Binding-site contacts:
Ligand atom C2 contacts residue TYR99 of chain 2.A at 3.4 Å (hydrophobic).
Ligand atom O4 contacts residue PHE148 of chain 2.A at 3.5 Å.
Ligand atom O1A contacts residue EDO1 of chain 2.D at 3.3 Å (h-bond).
Ligand atom P contacts residue TYR160 of chain 2.A at 3.6 Å.
Ligand atom C3 contacts residue EDO1 of chain 2.D at 3.9 Å.
Ligand atom O2P contacts residue TYR160 of chain 2.A at 3.8 Å.
Ligand atom O1A contacts residue TYR152 of chain 2.A at 3.5 Å.
Ligand atom O2 contacts residue ALA150 of chain 2.A at 3.9 Å.
Ligand atom O2P contacts residue THR85 of chain 2.A at 3.8 Å.
Ligand atom C1 contacts residue MN1 of chain 2.B at 3.2 Å.
Ligand atom O5 contacts residue THR85 of chain 2.A at 3.4 Å.
Ligand atom C5 contacts residue TYR52 of chain 2.A at 3.7 Å (hydrophobic).
Ligand atom C1 contacts residue TYR99 of chain 2.A at 3.5 Å (hydrophobic).
Ligand atom O2P contacts residue HIS88 of chain 2.A at 3.1 Å (h-bond).
Ligand atom O1 contacts residue HIS88 of chain 2.A at 3.1 Å.
Ligand atom C1 contacts residue EDO1 of chain 2.D at 3.5 Å.
Ligand atom O1 contacts residue HIS136 of chain 2.A at 3.4 Å (h-bond).
Ligand atom O1P contacts residue HIS88 of chain 2.A at 3.2 Å (h-bond).
Ligand atom C1 contacts residue GLU97 of chain 2.A at 3.0 Å.
Ligand atom O3P contacts residue TYR160 of chain 2.A at 3.7 Å.
Ligand atom O1 contacts residue TYR99 of chain 2.A at 3.2 Å (h-bond).
Ligand atom O2P contacts residue GLY87 of chain 2.A at 2.9 Å (h-bond).
Ligand atom O4 contacts residue THR71 of chain 2.A at 2.7 Å (h-bond).
Ligand atom O1A contacts residue MN1 of chain 2.B at 3.5 Å.
Ligand atom O1 contacts residue GLU97 of chain 2.A at 3.1 Å (salt-bridge).
Ligand atom O3P contacts residue TYR52 of chain 2.A at 2.5 Å (h-bond).
Ligand atom C4 contacts residue THR71 of chain 2.A at 3.3 Å.
Ligand atom C1 contacts residue HIS88 of chain 2.A at 3.9 Å.
Ligand atom P contacts residue HIS88 of chain 2.A at 3.7 Å.
Ligand atom O2 contacts residue EDO1 of chain 2.D at 3.7 Å.
Ligand atom O1A contacts residue GLU97 of chain 2.A at 2.5 Å (salt-bridge).
Ligand atom O3 contacts residue EDO1 of chain 2.D at 2.7 Å (h-bond).
Ligand atom O1P contacts residue TYR160 of chain 2.A at 2.5 Å (h-bond).
Ligand atom O3 contacts residue HIS88 of chain 2.A at 3.5 Å.
Ligand atom P contacts residue TYR52 of chain 2.A at 3.9 Å.
Ligand atom O3P contacts residue LYS86 of chain 2.A at 3.8 Å.
Ligand atom C3 contacts residue HIS88 of chain 2.A at 3.9 Å.
Ligand atom O1 contacts residue MN1 of chain 2.B at 2.1 Å.
Ligand atom O5 contacts residue TYR52 of chain 2.A at 3.9 Å.
Ligand atom O2P contacts residue LYS86 of chain 2.A at 3.9 Å.

Sequence of chain 2.A:
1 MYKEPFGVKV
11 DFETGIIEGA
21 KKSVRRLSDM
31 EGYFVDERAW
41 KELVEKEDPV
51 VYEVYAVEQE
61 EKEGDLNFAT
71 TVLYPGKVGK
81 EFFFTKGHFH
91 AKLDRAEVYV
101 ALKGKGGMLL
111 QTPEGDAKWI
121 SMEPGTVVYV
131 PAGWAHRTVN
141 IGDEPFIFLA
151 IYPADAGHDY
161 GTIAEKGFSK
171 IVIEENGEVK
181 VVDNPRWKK

This protein binds this small molecule.
Small molecule (SMILES): O=C(O)[C@@H](O)[C@H](O)[C@H](O)COP(=O)(O)O